Sequence of chain 1.C:
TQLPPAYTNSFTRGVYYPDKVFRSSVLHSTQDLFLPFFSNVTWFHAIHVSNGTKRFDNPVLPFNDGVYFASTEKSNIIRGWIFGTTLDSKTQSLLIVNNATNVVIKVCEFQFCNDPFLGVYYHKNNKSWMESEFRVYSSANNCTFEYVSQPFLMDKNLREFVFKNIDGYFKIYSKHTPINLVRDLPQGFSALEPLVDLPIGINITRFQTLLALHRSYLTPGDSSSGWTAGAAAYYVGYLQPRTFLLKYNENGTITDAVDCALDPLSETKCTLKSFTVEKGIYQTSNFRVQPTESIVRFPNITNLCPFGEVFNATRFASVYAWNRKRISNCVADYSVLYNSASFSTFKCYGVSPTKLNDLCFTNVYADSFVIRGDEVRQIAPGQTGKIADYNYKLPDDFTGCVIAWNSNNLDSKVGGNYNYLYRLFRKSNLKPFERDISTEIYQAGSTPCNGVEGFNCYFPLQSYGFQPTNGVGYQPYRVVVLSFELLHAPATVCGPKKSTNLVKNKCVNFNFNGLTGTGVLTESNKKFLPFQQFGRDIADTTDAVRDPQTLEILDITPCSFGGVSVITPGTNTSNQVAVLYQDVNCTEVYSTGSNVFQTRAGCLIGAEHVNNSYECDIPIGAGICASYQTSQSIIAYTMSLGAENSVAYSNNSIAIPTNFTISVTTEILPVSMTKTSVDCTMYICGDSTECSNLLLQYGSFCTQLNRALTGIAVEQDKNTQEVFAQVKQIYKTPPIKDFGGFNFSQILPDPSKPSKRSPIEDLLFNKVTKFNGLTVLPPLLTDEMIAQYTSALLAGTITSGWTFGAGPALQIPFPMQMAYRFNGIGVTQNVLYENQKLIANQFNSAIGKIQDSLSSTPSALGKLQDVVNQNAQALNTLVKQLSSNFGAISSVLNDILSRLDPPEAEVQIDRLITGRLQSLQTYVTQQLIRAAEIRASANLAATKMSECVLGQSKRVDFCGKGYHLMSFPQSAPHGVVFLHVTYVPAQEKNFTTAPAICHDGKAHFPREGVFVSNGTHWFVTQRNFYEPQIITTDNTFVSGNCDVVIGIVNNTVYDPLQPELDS

Binding-site contacts:
Ligand atom C8 contacts residue ILE1129 of chain 1.C at 4.2 Å (hydrophobic).
Ligand atom C7 contacts residue ASN1131 of chain 1.C at 3.5 Å.
Ligand atom O7 contacts residue ASN1131 of chain 1.C at 3.8 Å.
Ligand atom C1 contacts residue ASN1131 of chain 1.C at 1.4 Å.
Ligand atom C2 contacts residue ASN1131 of chain 1.C at 2.5 Å.
Ligand atom C4 contacts residue ASN1131 of chain 1.C at 4.2 Å.
Ligand atom C5 contacts residue ASN1131 of chain 1.C at 3.7 Å.
Ligand atom O5 contacts residue ASN1131 of chain 1.C at 2.4 Å (h-bond).
Ligand atom N2 contacts residue ASN1131 of chain 1.C at 2.9 Å (h-bond).
Ligand atom C3 contacts residue ASN1131 of chain 1.C at 3.8 Å.

The small molecule below binds the protein below.
Small molecule (SMILES): CC(=O)N[C@@H]1[C@@H](O)[C@H](O)[C@@H](CO)O[C@H]1O